This protein binds this small molecule.
Small molecule (SMILES): O=c1[nH]cnc2n[nH]c(-c3ccccc3)c12

Sequence of chain 1.A:
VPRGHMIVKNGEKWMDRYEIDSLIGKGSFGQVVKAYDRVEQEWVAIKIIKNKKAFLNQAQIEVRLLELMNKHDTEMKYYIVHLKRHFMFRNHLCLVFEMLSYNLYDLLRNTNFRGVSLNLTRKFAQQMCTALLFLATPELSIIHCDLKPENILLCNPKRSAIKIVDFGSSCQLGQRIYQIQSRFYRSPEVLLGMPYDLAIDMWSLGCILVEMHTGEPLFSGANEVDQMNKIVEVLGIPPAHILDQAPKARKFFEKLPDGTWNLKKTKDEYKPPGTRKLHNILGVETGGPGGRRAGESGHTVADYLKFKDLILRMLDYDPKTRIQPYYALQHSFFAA

Binding-site contacts:
Ligand atom N2 contacts residue ALA60 of chain 1.A at 3.9 Å.
Ligand atom N4 contacts residue LEU115 of chain 1.A at 4.0 Å.
Ligand atom N4 contacts residue PHE112 of chain 1.A at 4.2 Å.
Ligand atom C4 contacts residue ALA60 of chain 1.A at 4.0 Å (hydrophobic).
Ligand atom C9 contacts residue ASP181 of chain 1.A at 3.7 Å.
Ligand atom N3 contacts residue ALA60 of chain 1.A at 4.0 Å.
Ligand atom N1 contacts residue LEU168 of chain 1.A at 3.6 Å.
Ligand atom C2 contacts residue MET114 of chain 1.A at 3.7 Å (hydrophobic).
Ligand atom C4 contacts residue LEU168 of chain 1.A at 3.9 Å (hydrophobic).
Ligand atom O1 contacts residue VAL47 of chain 1.A at 4.2 Å.
Ligand atom C10 contacts residue GLU77 of chain 1.A at 4.2 Å.
Ligand atom N4 contacts residue ALA60 of chain 1.A at 3.6 Å.
Ligand atom N1 contacts residue ILE39 of chain 1.A at 3.5 Å.
Ligand atom N2 contacts residue MET114 of chain 1.A at 3.9 Å.
Ligand atom C11 contacts residue VAL180 of chain 1.A at 4.0 Å (hydrophobic).
Ligand atom C3 contacts residue LEU115 of chain 1.A at 3.9 Å (hydrophobic).
Ligand atom N3 contacts residue PHE112 of chain 1.A at 3.7 Å.
Ligand atom N4 contacts residue GLU113 of chain 1.A at 3.0 Å (salt-bridge).
Ligand atom C10 contacts residue VAL180 of chain 1.A at 4.1 Å (hydrophobic).
Ligand atom C3 contacts residue ALA60 of chain 1.A at 3.6 Å (hydrophobic).
Ligand atom C9 contacts residue LYS62 of chain 1.A at 3.7 Å.
Ligand atom C2 contacts residue LEU115 of chain 1.A at 3.8 Å (hydrophobic).
Ligand atom N2 contacts residue LEU115 of chain 1.A at 3.1 Å (h-bond).
Ligand atom C10 contacts residue ASP181 of chain 1.A at 3.8 Å.
Ligand atom C1 contacts residue LEU168 of chain 1.A at 3.7 Å (hydrophobic).
Ligand atom C3 contacts residue GLU113 of chain 1.A at 4.0 Å.
Ligand atom C2 contacts residue ILE39 of chain 1.A at 4.0 Å (hydrophobic).
Ligand atom C3 contacts residue LEU168 of chain 1.A at 4.0 Å (hydrophobic).
Ligand atom C5 contacts residue ALA60 of chain 1.A at 4.2 Å (hydrophobic).
Ligand atom C2 contacts residue SER116 of chain 1.A at 4.2 Å.
Ligand atom C11 contacts residue PHE112 of chain 1.A at 3.6 Å (hydrophobic).
Ligand atom C6 contacts residue VAL180 of chain 1.A at 4.2 Å (hydrophobic).
Ligand atom N3 contacts residue GLU113 of chain 1.A at 3.8 Å.
Ligand atom O1 contacts residue ILE39 of chain 1.A at 3.9 Å.
Ligand atom O1 contacts residue LEU168 of chain 1.A at 4.2 Å.
Ligand atom N2 contacts residue LEU168 of chain 1.A at 3.9 Å.
Ligand atom C2 contacts residue LEU168 of chain 1.A at 3.7 Å (hydrophobic).
Ligand atom N3 contacts residue VAL96 of chain 1.A at 3.9 Å.
Ligand atom C1 contacts residue ILE39 of chain 1.A at 4.0 Å (hydrophobic).
Ligand atom C10 contacts residue PHE112 of chain 1.A at 3.6 Å (hydrophobic).